This small molecule binds to this protein.
Small molecule (SMILES): CC(=O)N[C@H]1[C@H](O[C@H]2[C@H](O)[C@@H](NC(C)=O)CO[C@@H]2CO)O[C@H](CO)[C@@H](O)[C@@H]1O

Sequence of chain 1.B:
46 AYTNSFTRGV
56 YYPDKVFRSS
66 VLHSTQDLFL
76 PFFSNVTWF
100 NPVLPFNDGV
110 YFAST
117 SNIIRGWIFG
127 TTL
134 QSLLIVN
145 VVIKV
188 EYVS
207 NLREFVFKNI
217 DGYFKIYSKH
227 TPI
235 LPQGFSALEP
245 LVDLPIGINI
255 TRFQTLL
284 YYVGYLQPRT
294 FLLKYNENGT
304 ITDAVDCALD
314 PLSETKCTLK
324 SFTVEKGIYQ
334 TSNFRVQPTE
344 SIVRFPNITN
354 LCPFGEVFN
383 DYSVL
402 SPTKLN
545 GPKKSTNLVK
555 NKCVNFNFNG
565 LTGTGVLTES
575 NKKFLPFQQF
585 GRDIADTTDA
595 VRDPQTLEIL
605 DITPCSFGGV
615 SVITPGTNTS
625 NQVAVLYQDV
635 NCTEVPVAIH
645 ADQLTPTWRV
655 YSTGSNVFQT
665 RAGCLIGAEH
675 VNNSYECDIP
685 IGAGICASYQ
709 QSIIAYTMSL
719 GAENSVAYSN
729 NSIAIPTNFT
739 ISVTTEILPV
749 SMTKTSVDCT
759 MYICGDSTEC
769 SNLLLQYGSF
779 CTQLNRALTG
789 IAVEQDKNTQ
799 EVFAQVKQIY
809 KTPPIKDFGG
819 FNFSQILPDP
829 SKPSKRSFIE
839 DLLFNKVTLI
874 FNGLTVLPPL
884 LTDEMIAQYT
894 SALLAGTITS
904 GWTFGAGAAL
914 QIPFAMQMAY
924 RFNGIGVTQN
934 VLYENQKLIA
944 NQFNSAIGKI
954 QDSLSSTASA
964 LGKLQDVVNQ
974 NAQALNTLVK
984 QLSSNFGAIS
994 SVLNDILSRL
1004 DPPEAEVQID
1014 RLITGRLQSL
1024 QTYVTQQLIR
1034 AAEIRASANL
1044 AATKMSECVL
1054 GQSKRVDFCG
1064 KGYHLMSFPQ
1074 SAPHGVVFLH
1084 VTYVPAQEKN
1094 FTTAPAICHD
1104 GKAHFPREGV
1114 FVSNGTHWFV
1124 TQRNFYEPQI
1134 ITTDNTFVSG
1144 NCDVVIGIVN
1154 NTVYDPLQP

Binding-site contacts:
Ligand atom O7 contacts residue LEU941 of chain 1.B at 3.7 Å.
Ligand atom O5 contacts residue ASN736 of chain 1.B at 2.4 Å (h-bond).
Ligand atom C5 contacts residue GLN945 of chain 1.B at 4.4 Å.
Ligand atom C8 contacts residue LEU941 of chain 1.B at 4.5 Å (hydrophobic).
Ligand atom C7 contacts residue LEU941 of chain 1.B at 4.2 Å (hydrophobic).
Ligand atom O7 contacts residue ASN736 of chain 1.B at 4.2 Å.
Ligand atom C5 contacts residue ASN736 of chain 1.B at 3.7 Å.
Ligand atom C3 contacts residue ASN736 of chain 1.B at 3.8 Å.
Ligand atom C6 contacts residue GLN945 of chain 1.B at 4.2 Å.
Ligand atom C2 contacts residue ASN736 of chain 1.B at 2.4 Å.
Ligand atom N2 contacts residue ASN736 of chain 1.B at 2.9 Å (h-bond).
Ligand atom O6 contacts residue GLN945 of chain 1.B at 3.2 Å (h-bond).
Ligand atom C4 contacts residue ASN736 of chain 1.B at 4.2 Å.
Ligand atom C1 contacts residue ASN736 of chain 1.B at 1.4 Å.
Ligand atom O4 contacts residue LEU941 of chain 1.B at 4.3 Å.
Ligand atom C1 contacts residue LEU941 of chain 1.B at 4.4 Å (hydrophobic).
Ligand atom C5 contacts residue LEU941 of chain 1.B at 4.2 Å (hydrophobic).
Ligand atom C7 contacts residue ASN736 of chain 1.B at 3.8 Å.